The small molecule below binds the protein below.
Small molecule (SMILES): CC(C)C[C@H](NC(=O)CNC(=O)c1cc(Cl)ccc1Cl)B(O)O

Binding-site contacts:
Ligand atom N20 contacts residue SER98 of chain 1.E at 3.5 Å (h-bond).
Ligand atom C10 contacts residue LEU126 of chain 1.E at 3.7 Å (hydrophobic).
Ligand atom O27 contacts residue GLY68 of chain 1.E at 3.2 Å.
Ligand atom C10 contacts residue GLY69 of chain 1.E at 3.5 Å.
Ligand atom O28 contacts residue SER98 of chain 1.E at 2.2 Å (h-bond).
Ligand atom CL6 contacts residue HIS142 of chain 1.E at 3.4 Å.
Ligand atom C25 contacts residue LEU150 of chain 1.E at 3.8 Å (hydrophobic).
Ligand atom CL3 contacts residue GLY127 of chain 1.E at 3.7 Å.
Ligand atom C18 contacts residue GLY69 of chain 1.E at 3.6 Å.
Ligand atom N9 contacts residue LEU126 of chain 1.E at 2.9 Å (h-bond).
Ligand atom O19 contacts residue PRO125 of chain 1.E at 3.1 Å.
Ligand atom CL6 contacts residue THR146 of chain 1.E at 3.0 Å.
Ligand atom O28 contacts residue HIS123 of chain 1.E at 3.2 Å (h-bond).
Ligand atom B26 contacts residue SER98 of chain 1.E at 1.4 Å.
Ligand atom O27 contacts residue SER98 of chain 1.E at 2.0 Å (h-bond).
Ligand atom C7 contacts residue VAL71 of chain 1.E at 3.8 Å (hydrophobic).
Ligand atom B26 contacts residue MET99 of chain 1.E at 3.6 Å.
Ligand atom C22 contacts residue SER98 of chain 1.E at 2.8 Å.
Ligand atom O8 contacts residue VAL71 of chain 1.E at 2.8 Å (h-bond).
Ligand atom CL6 contacts residue ILE143 of chain 1.E at 3.8 Å.
Ligand atom C24 contacts residue PRO125 of chain 1.E at 3.7 Å (hydrophobic).
Ligand atom C25 contacts residue MET99 of chain 1.E at 3.8 Å (hydrophobic).
Ligand atom C24 contacts residue HIS123 of chain 1.E at 3.1 Å.
Ligand atom O27 contacts residue MET99 of chain 1.E at 2.7 Å (h-bond).
Ligand atom C24 contacts residue GLN124 of chain 1.E at 3.5 Å.
Ligand atom C18 contacts residue LEU126 of chain 1.E at 3.8 Å (hydrophobic).
Ligand atom CL3 contacts residue LEU126 of chain 1.E at 3.4 Å.
Ligand atom O8 contacts residue SER70 of chain 1.E at 3.5 Å.
Ligand atom O27 contacts residue GLY69 of chain 1.E at 3.0 Å (h-bond).
Ligand atom C21 contacts residue SER98 of chain 1.E at 2.3 Å.
Ligand atom C24 contacts residue SER98 of chain 1.E at 3.4 Å.
Ligand atom O19 contacts residue LEU126 of chain 1.E at 2.7 Å (h-bond).
Ligand atom N20 contacts residue GLY69 of chain 1.E at 2.9 Å (h-bond).
Ligand atom C2 contacts residue LEU126 of chain 1.E at 3.6 Å (hydrophobic).
Ligand atom C22 contacts residue MET99 of chain 1.E at 3.6 Å (hydrophobic).
Ligand atom C7 contacts residue LEU126 of chain 1.E at 3.7 Å (hydrophobic).
Ligand atom C3 contacts residue LEU126 of chain 1.E at 3.4 Å (hydrophobic).
Ligand atom B26 contacts residue HIS123 of chain 1.E at 3.5 Å.
Ligand atom C23 contacts residue SER98 of chain 1.E at 3.6 Å.
Ligand atom C21 contacts residue GLY69 of chain 1.E at 3.8 Å.

Sequence of chain 1.E:
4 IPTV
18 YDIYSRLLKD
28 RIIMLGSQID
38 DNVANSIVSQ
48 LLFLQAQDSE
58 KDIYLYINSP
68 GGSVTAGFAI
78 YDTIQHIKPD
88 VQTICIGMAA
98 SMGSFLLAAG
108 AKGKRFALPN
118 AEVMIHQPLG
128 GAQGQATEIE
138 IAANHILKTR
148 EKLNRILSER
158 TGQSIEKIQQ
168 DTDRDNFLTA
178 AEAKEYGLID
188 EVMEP